Binding-site contacts:
Ligand atom N3B contacts residue GLN172 of chain 1.A at 3.2 Å.
Ligand atom O1B contacts residue GLY174 of chain 1.A at 3.6 Å.
Ligand atom C4' contacts residue PHE360 of chain 1.A at 3.8 Å (hydrophobic).
Ligand atom O1A contacts residue ALA177 of chain 1.A at 3.0 Å (h-bond).
Ligand atom O2G contacts residue THR176 of chain 1.A at 3.9 Å.
Ligand atom N6 contacts residue GLN433 of chain 1.A at 3.1 Å (h-bond).
Ligand atom O2' contacts residue GLN435 of chain 1.A at 3.2 Å (h-bond).
Ligand atom O1G contacts residue GLU331 of chain 1.A at 3.3 Å (salt-bridge).
Ligand atom PG contacts residue MG1 of chain 1.HA at 3.5 Å.
Ligand atom O1B contacts residue THR173 of chain 1.A at 3.4 Å (h-bond).
Ligand atom PB contacts residue THR176 of chain 1.A at 3.8 Å.
Ligand atom C2 contacts residue ARG365 of chain 1.A at 3.3 Å.
Ligand atom O3A contacts residue GLY174 of chain 1.A at 3.1 Å (h-bond).
Ligand atom N6 contacts residue GLN435 of chain 1.A at 3.5 Å (h-bond).
Ligand atom N3 contacts residue ARG365 of chain 1.A at 3.5 Å.
Ligand atom O2G contacts residue MG1 of chain 1.HA at 2.0 Å.
Ligand atom PB contacts residue MG1 of chain 1.HA at 3.7 Å.
Ligand atom N6 contacts residue LYS434 of chain 1.A at 3.6 Å.
Ligand atom PB contacts residue LYS175 of chain 1.A at 3.7 Å.
Ligand atom O2B contacts residue LYS175 of chain 1.A at 3.9 Å.
Ligand atom O2B contacts residue MG1 of chain 1.HA at 2.4 Å.
Ligand atom C2' contacts residue GLN435 of chain 1.A at 3.8 Å.
Ligand atom O3G contacts residue ARG342 of chain 1.D at 3.5 Å (salt-bridge).
Ligand atom O1A contacts residue GLY174 of chain 1.A at 3.7 Å.
Ligand atom C4 contacts residue ARG365 of chain 1.A at 3.5 Å.
Ligand atom O1G contacts residue LYS175 of chain 1.A at 3.8 Å.
Ligand atom C6 contacts residue ARG365 of chain 1.A at 3.3 Å.
Ligand atom O4' contacts residue PHE360 of chain 1.A at 3.1 Å.
Ligand atom O2B contacts residue THR176 of chain 1.A at 2.8 Å (h-bond).
Ligand atom N1 contacts residue GLN435 of chain 1.A at 3.7 Å.
Ligand atom O3A contacts residue THR173 of chain 1.A at 3.7 Å.
Ligand atom O1B contacts residue GLN172 of chain 1.A at 3.7 Å.
Ligand atom C6 contacts residue GLN435 of chain 1.A at 3.7 Å.
Ligand atom O3A contacts residue LYS175 of chain 1.A at 3.6 Å.
Ligand atom O1A contacts residue THR176 of chain 1.A at 3.6 Å.
Ligand atom C5 contacts residue GLN435 of chain 1.A at 3.9 Å.
Ligand atom O1G contacts residue GLN172 of chain 1.A at 3.5 Å (h-bond).
Ligand atom C5 contacts residue ARG365 of chain 1.A at 3.4 Å.
Ligand atom N1 contacts residue ARG365 of chain 1.A at 3.2 Å.
Ligand atom O1B contacts residue LYS175 of chain 1.A at 2.6 Å (salt-bridge).

This protein binds this small molecule.
Small molecule (SMILES): Nc1ncnc2c1ncn2[C@@H]1O[C@H](CO[P](=O)(O)O[P](=O)(O)NP(=O)(O)O)[C@@H](O)[C@H]1O

Sequence of chain 1.D:
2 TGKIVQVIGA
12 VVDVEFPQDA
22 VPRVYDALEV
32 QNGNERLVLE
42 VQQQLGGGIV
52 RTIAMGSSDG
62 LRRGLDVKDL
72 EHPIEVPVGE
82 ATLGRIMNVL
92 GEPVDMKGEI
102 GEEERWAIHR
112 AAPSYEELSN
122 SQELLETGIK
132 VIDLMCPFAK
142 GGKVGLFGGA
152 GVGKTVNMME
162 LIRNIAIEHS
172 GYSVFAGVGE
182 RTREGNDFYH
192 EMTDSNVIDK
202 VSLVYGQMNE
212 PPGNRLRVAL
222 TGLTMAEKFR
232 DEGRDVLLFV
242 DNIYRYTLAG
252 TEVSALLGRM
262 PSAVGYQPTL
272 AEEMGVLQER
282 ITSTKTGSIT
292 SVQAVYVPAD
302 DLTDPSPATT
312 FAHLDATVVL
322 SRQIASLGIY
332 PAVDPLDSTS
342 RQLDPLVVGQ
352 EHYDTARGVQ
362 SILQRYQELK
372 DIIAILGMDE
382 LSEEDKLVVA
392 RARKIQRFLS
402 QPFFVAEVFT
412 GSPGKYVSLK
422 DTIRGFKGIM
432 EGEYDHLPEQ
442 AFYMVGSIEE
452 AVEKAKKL

Sequence of chain 1.A:
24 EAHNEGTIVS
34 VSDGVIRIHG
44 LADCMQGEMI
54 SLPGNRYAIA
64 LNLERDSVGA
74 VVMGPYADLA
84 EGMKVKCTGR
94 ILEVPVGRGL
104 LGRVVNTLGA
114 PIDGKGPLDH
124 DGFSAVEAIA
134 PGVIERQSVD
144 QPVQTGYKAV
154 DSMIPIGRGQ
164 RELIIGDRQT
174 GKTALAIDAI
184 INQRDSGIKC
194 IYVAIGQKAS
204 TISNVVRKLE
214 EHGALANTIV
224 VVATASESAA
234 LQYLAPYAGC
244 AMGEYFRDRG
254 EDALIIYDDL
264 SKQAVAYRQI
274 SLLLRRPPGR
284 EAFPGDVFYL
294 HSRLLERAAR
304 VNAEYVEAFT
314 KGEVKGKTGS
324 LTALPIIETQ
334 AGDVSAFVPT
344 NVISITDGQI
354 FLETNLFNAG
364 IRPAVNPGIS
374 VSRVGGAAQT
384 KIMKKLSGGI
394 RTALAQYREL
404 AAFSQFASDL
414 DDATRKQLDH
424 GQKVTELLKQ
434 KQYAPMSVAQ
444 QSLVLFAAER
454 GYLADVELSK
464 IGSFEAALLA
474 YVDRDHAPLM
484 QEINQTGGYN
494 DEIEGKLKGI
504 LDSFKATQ